Binding-site contacts:
Ligand atom C3 contacts residue TRP459 of chain 1.A at 3.9 Å (hydrophobic).
Ligand atom C5 contacts residue VAL455 of chain 1.A at 3.9 Å (hydrophobic).
Ligand atom C2 contacts residue ASP456 of chain 1.A at 3.8 Å.
Ligand atom C1 contacts residue HIS457 of chain 1.A at 3.6 Å.
Ligand atom S1 contacts residue HIS457 of chain 1.A at 4.3 Å.
Ligand atom O2 contacts residue VAL160 of chain 1.A at 3.6 Å.
Ligand atom C3 contacts residue HIS457 of chain 1.A at 4.0 Å.
Ligand atom C7 contacts residue TRP459 of chain 1.A at 3.7 Å (hydrophobic).
Ligand atom O1 contacts residue GLN157 of chain 1.A at 3.9 Å.
Ligand atom O1 contacts residue EDO1 of chain 1.I at 3.6 Å (h-bond).
Ligand atom N1 contacts residue HIS457 of chain 1.A at 4.1 Å.
Ligand atom S1 contacts residue EDO1 of chain 1.I at 3.9 Å.
Ligand atom O6 contacts residue GLU458 of chain 1.A at 3.4 Å (salt-bridge).
Ligand atom O2 contacts residue EDO1 of chain 1.I at 3.5 Å (h-bond).
Ligand atom C6 contacts residue TRP459 of chain 1.A at 3.4 Å (hydrophobic).
Ligand atom C2 contacts residue HIS457 of chain 1.A at 3.8 Å.
Ligand atom O5 contacts residue VAL455 of chain 1.A at 4.0 Å.
Ligand atom C5 contacts residue ASP456 of chain 1.A at 3.3 Å.
Ligand atom C6 contacts residue ASP456 of chain 1.A at 3.9 Å.
Ligand atom N1 contacts residue ASP456 of chain 1.A at 2.7 Å (salt-bridge).
Ligand atom C3 contacts residue EDO1 of chain 1.O at 3.5 Å.
Ligand atom O7 contacts residue EDO1 of chain 1.O at 3.0 Å (h-bond).
Ligand atom O3 contacts residue GLN157 of chain 1.A at 3.3 Å.
Ligand atom C3 contacts residue ASP456 of chain 1.A at 3.7 Å.
Ligand atom C4 contacts residue ASP456 of chain 1.A at 3.5 Å.
Ligand atom O6 contacts residue HIS457 of chain 1.A at 3.4 Å (h-bond).
Ligand atom O6 contacts residue ASP456 of chain 1.A at 3.1 Å (salt-bridge).
Ligand atom O6 contacts residue LEU454 of chain 1.A at 4.3 Å.
Ligand atom C1 contacts residue VAL160 of chain 1.A at 4.2 Å (hydrophobic).
Ligand atom O3 contacts residue EDO1 of chain 1.I at 3.0 Å (h-bond).
Ligand atom C4 contacts residue TRP459 of chain 1.A at 4.3 Å (hydrophobic).
Ligand atom O1 contacts residue HIS457 of chain 1.A at 3.4 Å (h-bond).
Ligand atom N1 contacts residue EDO1 of chain 1.O at 4.0 Å.
Ligand atom C7 contacts residue EDO1 of chain 1.O at 3.4 Å.
Ligand atom O6 contacts residue VAL455 of chain 1.A at 2.7 Å (h-bond).
Ligand atom C4 contacts residue EDO1 of chain 1.O at 4.3 Å.
Ligand atom O6 contacts residue TRP459 of chain 1.A at 2.9 Å (h-bond).
Ligand atom C2 contacts residue EDO1 of chain 1.O at 4.0 Å.
Ligand atom C1 contacts residue TRP459 of chain 1.A at 3.7 Å (hydrophobic).
Ligand atom C6 contacts residue VAL455 of chain 1.A at 3.8 Å (hydrophobic).

This small molecule binds to this protein.
Small molecule (SMILES): O=S(=O)(O)CCCNC(CO)(CO)CO

Sequence of chain 1.A:
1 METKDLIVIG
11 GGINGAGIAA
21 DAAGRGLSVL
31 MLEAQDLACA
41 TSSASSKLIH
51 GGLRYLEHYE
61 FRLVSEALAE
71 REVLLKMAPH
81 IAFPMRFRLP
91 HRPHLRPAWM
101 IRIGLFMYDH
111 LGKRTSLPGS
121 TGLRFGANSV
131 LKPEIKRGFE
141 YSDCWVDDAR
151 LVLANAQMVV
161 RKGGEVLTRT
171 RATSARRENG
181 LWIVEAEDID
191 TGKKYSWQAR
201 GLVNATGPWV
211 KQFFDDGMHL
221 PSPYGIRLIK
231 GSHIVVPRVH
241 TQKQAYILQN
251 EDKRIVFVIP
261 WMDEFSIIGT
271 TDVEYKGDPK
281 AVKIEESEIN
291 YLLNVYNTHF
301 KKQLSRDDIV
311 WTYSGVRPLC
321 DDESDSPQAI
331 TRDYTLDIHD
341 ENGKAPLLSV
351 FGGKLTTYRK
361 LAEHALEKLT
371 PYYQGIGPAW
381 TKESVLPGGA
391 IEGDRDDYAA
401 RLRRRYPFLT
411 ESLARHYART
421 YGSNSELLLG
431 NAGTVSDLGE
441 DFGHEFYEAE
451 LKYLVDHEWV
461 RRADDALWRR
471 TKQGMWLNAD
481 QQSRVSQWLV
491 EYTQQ